The small molecule below binds the protein below.
Small molecule (SMILES): CC(C)c1cnn2c(NCc3ccccc3)cc(NC[C@@H]3CCNC[C@H]3O)nc12

Binding-site contacts:
Ligand atom C43 contacts residue ASN132 of chain 1.A at 3.1 Å.
Ligand atom C27 contacts residue ALA31 of chain 1.A at 3.5 Å (hydrophobic).
Ligand atom C11 contacts residue GLN85 of chain 1.A at 3.7 Å.
Ligand atom C45 contacts residue GLY13 of chain 1.A at 3.5 Å.
Ligand atom N44 contacts residue ASP145 of chain 1.A at 2.2 Å (salt-bridge).
Ligand atom C16 contacts residue ILE10 of chain 1.A at 3.5 Å (hydrophobic).
Ligand atom C13 contacts residue ILE10 of chain 1.A at 3.7 Å (hydrophobic).
Ligand atom C43 contacts residue ASP145 of chain 1.A at 3.1 Å.
Ligand atom C8 contacts residue LEU134 of chain 1.A at 3.6 Å (hydrophobic).
Ligand atom C27 contacts residue PHE80 of chain 1.A at 3.5 Å (hydrophobic).
Ligand atom C11 contacts residue LEU83 of chain 1.A at 3.2 Å (hydrophobic).
Ligand atom C7 contacts residue LEU134 of chain 1.A at 3.5 Å (hydrophobic).
Ligand atom C42 contacts residue ASN132 of chain 1.A at 3.4 Å.
Ligand atom C8 contacts residue ALA31 of chain 1.A at 3.4 Å (hydrophobic).
Ligand atom C17 contacts residue ILE10 of chain 1.A at 3.5 Å (hydrophobic).
Ligand atom C9 contacts residue LEU134 of chain 1.A at 3.5 Å (hydrophobic).
Ligand atom N2 contacts residue LEU134 of chain 1.A at 3.3 Å.
Ligand atom C9 contacts residue GLU81 of chain 1.A at 3.0 Å.
Ligand atom C13 contacts residue HIS84 of chain 1.A at 3.4 Å.
Ligand atom C45 contacts residue ASP145 of chain 1.A at 3.2 Å.
Ligand atom C16 contacts residue LYS89 of chain 1.A at 3.6 Å.
Ligand atom C13 contacts residue LEU83 of chain 1.A at 3.7 Å (hydrophobic).
Ligand atom N18 contacts residue ILE10 of chain 1.A at 3.5 Å (h-bond).
Ligand atom C42 contacts residue GLN131 of chain 1.A at 3.5 Å.
Ligand atom N10 contacts residue LEU83 of chain 1.A at 2.7 Å (h-bond).
Ligand atom C15 contacts residue ILE10 of chain 1.A at 3.3 Å (hydrophobic).
Ligand atom C46 contacts residue GLY13 of chain 1.A at 3.4 Å.
Ligand atom C5 contacts residue ILE10 of chain 1.A at 3.7 Å (hydrophobic).
Ligand atom C46 contacts residue GLU12 of chain 1.A at 3.7 Å.
Ligand atom O1 contacts residue GLN131 of chain 1.A at 3.5 Å (h-bond).
Ligand atom C28 contacts residue ALA144 of chain 1.A at 3.7 Å (hydrophobic).
Ligand atom C45 contacts residue LYS33 of chain 1.A at 3.4 Å.
Ligand atom N1 contacts residue LEU134 of chain 1.A at 3.3 Å.
Ligand atom N44 contacts residue ASN132 of chain 1.A at 3.6 Å.
Ligand atom N1 contacts residue LEU83 of chain 1.A at 3.2 Å (h-bond).
Ligand atom C14 contacts residue ILE10 of chain 1.A at 3.3 Å (hydrophobic).
Ligand atom O1 contacts residue ASN132 of chain 1.A at 2.6 Å (h-bond).
Ligand atom C9 contacts residue ALA31 of chain 1.A at 3.3 Å (hydrophobic).
Ligand atom C27 contacts residue VAL18 of chain 1.A at 3.6 Å (hydrophobic).
Ligand atom C4 contacts residue ILE10 of chain 1.A at 3.6 Å (hydrophobic).

Sequence of chain 1.A:
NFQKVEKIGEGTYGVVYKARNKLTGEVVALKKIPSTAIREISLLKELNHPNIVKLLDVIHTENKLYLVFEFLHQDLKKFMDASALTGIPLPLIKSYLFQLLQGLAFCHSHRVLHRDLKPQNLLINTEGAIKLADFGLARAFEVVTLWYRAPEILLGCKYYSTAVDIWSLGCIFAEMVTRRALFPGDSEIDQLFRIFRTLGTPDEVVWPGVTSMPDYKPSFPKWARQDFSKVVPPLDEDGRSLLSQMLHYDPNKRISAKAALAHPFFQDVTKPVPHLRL